A protein and the small-molecule ligand that binds it are described below.
Small molecule (SMILES): CC(=O)N[C@H]1[C@H](O[C@H]2[C@H](O)[C@@H](NC(C)=O)CO[C@@H]2CO)O[C@H](CO)[C@@H](O)[C@@H]1O

Sequence of chain 1.G:
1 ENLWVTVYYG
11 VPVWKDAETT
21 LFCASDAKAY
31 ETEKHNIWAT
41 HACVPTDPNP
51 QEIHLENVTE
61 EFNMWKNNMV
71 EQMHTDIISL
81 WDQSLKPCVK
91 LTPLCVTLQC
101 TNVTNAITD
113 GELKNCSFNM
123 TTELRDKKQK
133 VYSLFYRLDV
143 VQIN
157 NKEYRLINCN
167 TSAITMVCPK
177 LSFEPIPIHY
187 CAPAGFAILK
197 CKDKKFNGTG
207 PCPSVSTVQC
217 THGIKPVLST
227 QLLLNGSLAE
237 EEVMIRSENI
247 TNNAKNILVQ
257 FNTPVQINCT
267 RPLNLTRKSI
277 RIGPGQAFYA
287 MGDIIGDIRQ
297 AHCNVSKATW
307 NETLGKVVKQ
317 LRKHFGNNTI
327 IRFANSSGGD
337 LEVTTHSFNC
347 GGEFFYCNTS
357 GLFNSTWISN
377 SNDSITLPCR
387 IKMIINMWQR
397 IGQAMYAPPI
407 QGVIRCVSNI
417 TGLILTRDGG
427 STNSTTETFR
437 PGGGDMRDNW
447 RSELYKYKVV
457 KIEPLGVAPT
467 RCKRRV

Binding-site contacts:
Ligand atom C2 contacts residue ARG161 of chain 1.G at 4.0 Å.
Ligand atom C8 contacts residue VAL143 of chain 1.G at 4.0 Å (hydrophobic).
Ligand atom C7 contacts residue ASN166 of chain 1.G at 3.3 Å.
Ligand atom C3 contacts residue ASN166 of chain 1.G at 3.8 Å.
Ligand atom O7 contacts residue ASN166 of chain 1.G at 3.5 Å (h-bond).
Ligand atom C5 contacts residue ASN166 of chain 1.G at 3.6 Å.
Ligand atom C7 contacts residue ILE163 of chain 1.G at 3.8 Å (hydrophobic).
Ligand atom N2 contacts residue ARG161 of chain 1.G at 3.1 Å (salt-bridge).
Ligand atom C8 contacts residue CYS165 of chain 1.G at 3.7 Å (hydrophobic).
Ligand atom O3 contacts residue ARG161 of chain 1.G at 4.2 Å.
Ligand atom C8 contacts residue ASN166 of chain 1.G at 4.3 Å.
Ligand atom C4 contacts residue ASN166 of chain 1.G at 4.2 Å.
Ligand atom C8 contacts residue ASN164 of chain 1.G at 4.2 Å.
Ligand atom C2 contacts residue ASN166 of chain 1.G at 2.5 Å.
Ligand atom O7 contacts residue ILE163 of chain 1.G at 3.2 Å (h-bond).
Ligand atom C8 contacts residue ARG161 of chain 1.G at 3.5 Å.
Ligand atom C1 contacts residue ARG161 of chain 1.G at 4.4 Å.
Ligand atom C8 contacts residue LEU162 of chain 1.G at 3.4 Å (hydrophobic).
Ligand atom C3 contacts residue ARG161 of chain 1.G at 3.9 Å.
Ligand atom C8 contacts residue ILE163 of chain 1.G at 3.6 Å (hydrophobic).
Ligand atom N2 contacts residue ASN166 of chain 1.G at 2.9 Å (h-bond).
Ligand atom O5 contacts residue ASN166 of chain 1.G at 2.3 Å (h-bond).
Ligand atom C7 contacts residue ARG161 of chain 1.G at 4.0 Å.
Ligand atom C1 contacts residue ASN166 of chain 1.G at 1.4 Å.